Sequence of chain 25.A:
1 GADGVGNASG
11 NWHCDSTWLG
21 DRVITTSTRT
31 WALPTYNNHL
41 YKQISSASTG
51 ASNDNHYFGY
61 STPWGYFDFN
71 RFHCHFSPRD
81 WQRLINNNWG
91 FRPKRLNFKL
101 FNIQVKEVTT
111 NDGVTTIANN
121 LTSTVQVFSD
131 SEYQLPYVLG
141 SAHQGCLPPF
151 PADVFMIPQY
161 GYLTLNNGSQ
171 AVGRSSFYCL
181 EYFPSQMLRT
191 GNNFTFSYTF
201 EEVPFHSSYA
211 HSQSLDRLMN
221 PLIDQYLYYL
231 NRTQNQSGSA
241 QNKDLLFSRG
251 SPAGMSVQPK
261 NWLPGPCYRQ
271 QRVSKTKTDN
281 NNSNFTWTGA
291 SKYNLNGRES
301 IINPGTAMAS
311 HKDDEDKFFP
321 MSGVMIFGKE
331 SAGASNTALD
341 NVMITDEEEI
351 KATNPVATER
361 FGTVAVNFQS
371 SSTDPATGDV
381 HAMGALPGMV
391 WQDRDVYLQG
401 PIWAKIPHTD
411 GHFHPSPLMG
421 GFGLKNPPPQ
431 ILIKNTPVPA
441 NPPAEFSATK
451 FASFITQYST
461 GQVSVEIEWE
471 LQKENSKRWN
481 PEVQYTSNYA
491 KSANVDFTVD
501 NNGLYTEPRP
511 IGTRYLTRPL

Sequence of chain 26.A:
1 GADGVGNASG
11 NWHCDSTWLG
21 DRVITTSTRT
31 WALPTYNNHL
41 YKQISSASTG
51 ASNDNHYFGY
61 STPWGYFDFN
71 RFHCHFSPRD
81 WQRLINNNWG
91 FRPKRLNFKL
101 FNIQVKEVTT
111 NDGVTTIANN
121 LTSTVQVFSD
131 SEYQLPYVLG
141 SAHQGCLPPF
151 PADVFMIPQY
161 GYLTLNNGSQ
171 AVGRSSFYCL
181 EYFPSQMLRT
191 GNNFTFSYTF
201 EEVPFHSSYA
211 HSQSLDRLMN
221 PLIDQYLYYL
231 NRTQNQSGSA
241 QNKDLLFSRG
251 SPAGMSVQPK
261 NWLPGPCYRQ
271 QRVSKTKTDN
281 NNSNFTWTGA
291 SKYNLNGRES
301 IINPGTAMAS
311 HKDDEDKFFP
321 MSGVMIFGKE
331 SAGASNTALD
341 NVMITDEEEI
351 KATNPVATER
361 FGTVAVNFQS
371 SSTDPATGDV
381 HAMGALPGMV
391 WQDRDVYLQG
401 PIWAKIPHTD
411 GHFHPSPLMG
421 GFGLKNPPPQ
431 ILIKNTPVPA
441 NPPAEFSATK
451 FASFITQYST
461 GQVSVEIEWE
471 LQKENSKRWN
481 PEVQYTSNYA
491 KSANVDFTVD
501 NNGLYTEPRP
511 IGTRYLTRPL

Binding-site contacts:
Ligand atom C1 contacts residue ARG232 of chain 26.A at 3.6 Å.
Ligand atom C4 contacts residue ASN231 of chain 26.A at 3.5 Å.
Ligand atom O10 contacts residue ASN55 of chain 25.A at 3.4 Å (h-bond).
Ligand atom O2 contacts residue TRP287 of chain 25.A at 4.5 Å.
Ligand atom C10 contacts residue SER256 of chain 26.A at 4.2 Å.
Ligand atom C4 contacts residue VAL257 of chain 26.A at 4.4 Å (hydrophobic).
Ligand atom C11 contacts residue ALA253 of chain 26.A at 3.6 Å (hydrophobic).
Ligand atom C2 contacts residue ASN231 of chain 26.A at 4.0 Å.
Ligand atom C1 contacts residue ASN231 of chain 26.A at 3.6 Å.
Ligand atom O1A contacts residue ASN231 of chain 26.A at 2.7 Å (h-bond).
Ligand atom C3 contacts residue THR286 of chain 25.A at 3.5 Å.
Ligand atom O2 contacts residue THR286 of chain 25.A at 4.0 Å.
Ligand atom C10 contacts residue ASN55 of chain 25.A at 3.8 Å.
Ligand atom O1A contacts residue THR286 of chain 25.A at 4.2 Å.
Ligand atom C3 contacts residue TRP287 of chain 25.A at 4.1 Å (hydrophobic).
Ligand atom O1B contacts residue ASN284 of chain 25.A at 3.7 Å.
Ligand atom C2 contacts residue THR286 of chain 25.A at 4.2 Å.
Ligand atom O4 contacts residue VAL257 of chain 26.A at 3.1 Å.
Ligand atom C2 contacts residue ASN284 of chain 25.A at 3.9 Å.
Ligand atom C5 contacts residue ASN231 of chain 26.A at 4.5 Å.
Ligand atom O10 contacts residue SER52 of chain 25.A at 4.4 Å.
Ligand atom O10 contacts residue SER256 of chain 26.A at 3.5 Å (h-bond).
Ligand atom O2 contacts residue ASN284 of chain 25.A at 3.0 Å (h-bond).
Ligand atom C1 contacts residue ASN284 of chain 25.A at 3.8 Å.
Ligand atom O2 contacts residue ASN231 of chain 26.A at 4.2 Å.
Ligand atom O1A contacts residue ASN284 of chain 25.A at 4.5 Å.
Ligand atom C11 contacts residue ASN55 of chain 25.A at 3.2 Å.
Ligand atom C11 contacts residue GLY254 of chain 26.A at 3.6 Å.
Ligand atom C11 contacts residue SER256 of chain 26.A at 4.3 Å.
Ligand atom O1B contacts residue ARG232 of chain 26.A at 2.5 Å (salt-bridge).
Ligand atom O1A contacts residue ARG232 of chain 26.A at 3.5 Å.
Ligand atom C3 contacts residue ASN231 of chain 26.A at 3.9 Å.
Ligand atom O1B contacts residue ASN231 of chain 26.A at 4.3 Å.
Ligand atom O4 contacts residue TRP287 of chain 25.A at 4.1 Å.
Ligand atom O4 contacts residue ASN231 of chain 26.A at 4.2 Å.
Ligand atom O2 contacts residue ARG232 of chain 26.A at 4.5 Å.

The protein below binds the small molecule below.
Small molecule (SMILES): CC(=O)N[C@H]1[C@H]([C@H](O)[C@H](O)CO)O[C@@](O)(C(=O)O)C[C@@H]1O